A small-molecule ligand and the protein it binds are described below.
Small molecule (SMILES): CC(=O)N[C@@H]1[C@@H](O)[C@H](O)[C@@H](CO)O[C@H]1O

Sequence of chain 21.F:
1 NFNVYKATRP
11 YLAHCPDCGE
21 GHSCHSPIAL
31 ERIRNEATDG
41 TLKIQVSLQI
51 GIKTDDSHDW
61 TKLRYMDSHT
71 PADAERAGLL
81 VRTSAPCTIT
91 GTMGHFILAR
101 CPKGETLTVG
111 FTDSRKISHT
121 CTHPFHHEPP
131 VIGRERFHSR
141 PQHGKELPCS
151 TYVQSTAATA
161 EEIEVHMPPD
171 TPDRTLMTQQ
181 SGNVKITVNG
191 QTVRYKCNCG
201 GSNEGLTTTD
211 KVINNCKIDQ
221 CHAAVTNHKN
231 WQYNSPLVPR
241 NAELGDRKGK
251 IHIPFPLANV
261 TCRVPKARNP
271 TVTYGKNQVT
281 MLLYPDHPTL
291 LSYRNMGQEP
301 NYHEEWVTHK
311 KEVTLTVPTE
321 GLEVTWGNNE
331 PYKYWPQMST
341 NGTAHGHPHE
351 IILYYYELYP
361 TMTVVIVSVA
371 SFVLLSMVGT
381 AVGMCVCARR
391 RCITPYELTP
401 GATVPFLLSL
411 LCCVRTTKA

Sequence of chain 21.E:
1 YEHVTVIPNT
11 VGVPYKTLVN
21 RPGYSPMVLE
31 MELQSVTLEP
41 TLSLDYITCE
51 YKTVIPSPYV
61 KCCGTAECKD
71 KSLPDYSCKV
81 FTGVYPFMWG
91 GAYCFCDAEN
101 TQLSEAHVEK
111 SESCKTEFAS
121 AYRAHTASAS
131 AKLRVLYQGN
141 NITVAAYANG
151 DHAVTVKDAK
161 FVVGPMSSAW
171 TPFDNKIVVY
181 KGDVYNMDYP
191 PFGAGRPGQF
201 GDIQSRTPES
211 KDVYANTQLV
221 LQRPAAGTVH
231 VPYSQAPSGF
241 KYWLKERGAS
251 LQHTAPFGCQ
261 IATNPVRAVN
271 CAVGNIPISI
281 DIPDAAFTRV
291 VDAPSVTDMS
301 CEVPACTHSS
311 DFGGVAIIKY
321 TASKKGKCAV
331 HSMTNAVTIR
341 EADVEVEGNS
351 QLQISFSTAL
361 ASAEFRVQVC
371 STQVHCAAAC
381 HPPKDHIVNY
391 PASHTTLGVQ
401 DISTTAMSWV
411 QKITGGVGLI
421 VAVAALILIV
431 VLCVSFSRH

Binding-site contacts:
Ligand atom C3 contacts residue ASN259 of chain 21.F at 3.8 Å.
Ligand atom C5 contacts residue ASN259 of chain 21.F at 3.7 Å.
Ligand atom C2 contacts residue ASN259 of chain 21.F at 2.4 Å.
Ligand atom N2 contacts residue ASN259 of chain 21.F at 2.9 Å (h-bond).
Ligand atom C7 contacts residue ASN259 of chain 21.F at 3.1 Å.
Ligand atom O6 contacts residue THR116 of chain 21.E at 3.5 Å.
Ligand atom O5 contacts residue ASN259 of chain 21.F at 2.4 Å (h-bond).
Ligand atom O7 contacts residue ASN259 of chain 21.F at 2.9 Å (h-bond).
Ligand atom O5 contacts residue THR116 of chain 21.E at 4.0 Å.
Ligand atom C8 contacts residue ASN259 of chain 21.F at 4.4 Å.
Ligand atom O7 contacts residue LYS181 of chain 21.E at 3.9 Å.
Ligand atom C4 contacts residue ASN259 of chain 21.F at 4.2 Å.
Ligand atom C8 contacts residue LYS181 of chain 21.E at 4.1 Å.
Ligand atom C1 contacts residue ASN259 of chain 21.F at 1.4 Å.
Ligand atom O6 contacts residue LYS115 of chain 21.E at 4.4 Å.